Sequence of chain 1.B:
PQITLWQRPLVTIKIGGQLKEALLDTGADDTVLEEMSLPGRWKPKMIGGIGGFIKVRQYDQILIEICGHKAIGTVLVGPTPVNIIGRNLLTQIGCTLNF

A protein and the small-molecule ligand that binds it are described below.
Small molecule (SMILES): CC[C@H](C)[C@H](NC(=O)[C@H](CCC(N)=O)NC(=O)[C@H](CC(=O)O)NC(=O)[C@@H](N)Cc1ccc(O)cc1)C(=O)N[C@@H](CC(C)C)C(=O)O

Binding-site contacts:
Ligand atom O contacts residue GLY49 of chain 1.A at 3.3 Å.
Ligand atom O contacts residue ALA28 of chain 1.A at 3.5 Å.
Ligand atom CB contacts residue ASP25 of chain 1.B at 3.7 Å.
Ligand atom CA contacts residue ASP29 of chain 1.A at 3.7 Å.
Ligand atom CG contacts residue PHE53 of chain 1.A at 3.6 Å (hydrophobic).
Ligand atom OXT contacts residue ALA28 of chain 1.A at 3.6 Å (h-bond).
Ligand atom CD1 contacts residue ASP30 of chain 1.A at 3.6 Å.
Ligand atom CB contacts residue ASP29 of chain 1.A at 3.7 Å.
Ligand atom OD2 contacts residue ASP30 of chain 1.A at 2.3 Å (salt-bridge).
Ligand atom C contacts residue ASP29 of chain 1.A at 3.7 Å.
Ligand atom OD2 contacts residue LYS45 of chain 1.A at 2.9 Å.
Ligand atom CB contacts residue ARG8 of chain 1.B at 3.6 Å.
Ligand atom C contacts residue ASP25 of chain 1.B at 3.1 Å.
Ligand atom CG contacts residue ASP30 of chain 1.A at 2.9 Å.
Ligand atom O contacts residue ARG8 of chain 1.B at 3.0 Å (salt-bridge).
Ligand atom O contacts residue ASP29 of chain 1.A at 2.9 Å (salt-bridge).
Ligand atom N contacts residue GLY27 of chain 1.A at 3.0 Å (h-bond).
Ligand atom OH contacts residue PRO81 of chain 1.B at 3.7 Å.
Ligand atom OXT contacts residue ASP25 of chain 1.A at 2.7 Å (salt-bridge).
Ligand atom CA contacts residue GLY27 of chain 1.A at 3.6 Å.
Ligand atom CD1 contacts residue VAL82 of chain 1.B at 3.2 Å (hydrophobic).
Ligand atom NE2 contacts residue ARG8 of chain 1.B at 3.5 Å (salt-bridge).
Ligand atom CG2 contacts residue ILE50 of chain 1.B at 3.6 Å (hydrophobic).
Ligand atom C contacts residue GLY48 of chain 1.A at 3.6 Å.
Ligand atom CA contacts residue GLY48 of chain 1.A at 3.5 Å.
Ligand atom O contacts residue ASP25 of chain 1.B at 2.5 Å (salt-bridge).
Ligand atom N contacts residue GLY48 of chain 1.A at 2.8 Å (h-bond).
Ligand atom OXT contacts residue ASP25 of chain 1.B at 3.5 Å (salt-bridge).
Ligand atom CG2 contacts residue ILE84 of chain 1.A at 3.7 Å (hydrophobic).
Ligand atom CB contacts residue GLY27 of chain 1.A at 3.5 Å.
Ligand atom OD1 contacts residue ASP30 of chain 1.A at 2.8 Å (salt-bridge).
Ligand atom O contacts residue GLY48 of chain 1.A at 2.9 Å (h-bond).
Ligand atom N contacts residue ASP29 of chain 1.A at 2.8 Å (salt-bridge).
Ligand atom O contacts residue GLY27 of chain 1.A at 3.6 Å (h-bond).
Ligand atom OXT contacts residue GLY27 of chain 1.A at 3.2 Å.
Ligand atom O contacts residue ILE47 of chain 1.A at 3.4 Å.
Ligand atom OD1 contacts residue ASP29 of chain 1.A at 3.3 Å.
Ligand atom CD2 contacts residue ILE50 of chain 1.A at 3.5 Å (hydrophobic).
Ligand atom CA contacts residue ASP29 of chain 1.A at 3.7 Å.
Ligand atom O contacts residue GLY48 of chain 1.A at 3.7 Å.

Sequence of chain 1.A:
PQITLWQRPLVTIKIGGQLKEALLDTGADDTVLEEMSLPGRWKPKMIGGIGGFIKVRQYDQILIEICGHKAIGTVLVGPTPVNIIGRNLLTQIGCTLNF